Sequence of chain 1.B:
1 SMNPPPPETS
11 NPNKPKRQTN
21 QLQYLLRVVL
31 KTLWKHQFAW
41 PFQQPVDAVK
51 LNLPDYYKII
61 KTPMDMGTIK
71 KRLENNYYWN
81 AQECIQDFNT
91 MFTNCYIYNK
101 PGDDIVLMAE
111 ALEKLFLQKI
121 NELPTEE

This protein binds this small molecule.
Small molecule (SMILES): COc1cc(C(=O)NC2CCN(C)CC2)ccc1Nc1ncc2c(n1)N(C1CCCC1)CC(F)(F)C(=O)N2C

Binding-site contacts:
Ligand atom C8 contacts residue TRP40 of chain 1.B at 3.7 Å (hydrophobic).
Ligand atom C10 contacts residue PRO41 of chain 1.B at 4.1 Å (hydrophobic).
Ligand atom C3 contacts residue TRP40 of chain 1.B at 3.6 Å (hydrophobic).
Ligand atom N14 contacts residue ILE105 of chain 1.B at 4.0 Å.
Ligand atom F20 contacts residue LEU53 of chain 1.B at 3.9 Å.
Ligand atom C15 contacts residue PRO41 of chain 1.B at 3.9 Å (hydrophobic).
Ligand atom F19 contacts residue VAL46 of chain 1.B at 3.3 Å.
Ligand atom C21 contacts residue ASN99 of chain 1.B at 3.4 Å.
Ligand atom N11 contacts residue PRO41 of chain 1.B at 3.5 Å (h-bond).
Ligand atom C10 contacts residue LEU51 of chain 1.B at 3.7 Å (hydrophobic).
Ligand atom F20 contacts residue ASN99 of chain 1.B at 3.4 Å.
Ligand atom C18 contacts residue LEU53 of chain 1.B at 4.1 Å (hydrophobic).
Ligand atom C15 contacts residue PHE42 of chain 1.B at 3.6 Å (hydrophobic).
Ligand atom C28 contacts residue ILE105 of chain 1.B at 3.9 Å (hydrophobic).
Ligand atom C8 contacts residue LEU51 of chain 1.B at 3.5 Å (hydrophobic).
Ligand atom N9 contacts residue LEU51 of chain 1.B at 3.7 Å.
Ligand atom C16 contacts residue VAL46 of chain 1.B at 4.1 Å (hydrophobic).
Ligand atom C13 contacts residue ILE105 of chain 1.B at 4.0 Å (hydrophobic).
Ligand atom N14 contacts residue VAL46 of chain 1.B at 3.9 Å.
Ligand atom F20 contacts residue TYR56 of chain 1.B at 3.5 Å.
Ligand atom C18 contacts residue ASN99 of chain 1.B at 3.9 Å.
Ligand atom C16 contacts residue ASN99 of chain 1.B at 3.8 Å.
Ligand atom C12 contacts residue PRO41 of chain 1.B at 3.2 Å (hydrophobic).
Ligand atom F19 contacts residue LEU51 of chain 1.B at 3.6 Å.
Ligand atom N9 contacts residue TRP40 of chain 1.B at 3.7 Å.
Ligand atom F20 contacts residue TYR98 of chain 1.B at 3.1 Å.
Ligand atom O17 contacts residue TYR56 of chain 1.B at 4.0 Å.
Ligand atom N11 contacts residue LEU51 of chain 1.B at 4.0 Å.
Ligand atom C1 contacts residue LYS50 of chain 1.B at 3.8 Å.
Ligand atom C7 contacts residue TRP40 of chain 1.B at 4.1 Å (hydrophobic).
Ligand atom C28 contacts residue LEU51 of chain 1.B at 4.0 Å (hydrophobic).
Ligand atom O2 contacts residue TRP40 of chain 1.B at 3.6 Å.
Ligand atom C15 contacts residue ILE105 of chain 1.B at 3.8 Å (hydrophobic).
Ligand atom O17 contacts residue ASN99 of chain 1.B at 3.0 Å (h-bond).
Ligand atom C24 contacts residue ILE105 of chain 1.B at 3.9 Å (hydrophobic).
Ligand atom C7 contacts residue LEU51 of chain 1.B at 3.9 Å (hydrophobic).
Ligand atom N22 contacts residue ILE105 of chain 1.B at 3.9 Å.
Ligand atom C3 contacts residue LEU51 of chain 1.B at 3.8 Å (hydrophobic).
Ligand atom F19 contacts residue LEU53 of chain 1.B at 3.5 Å.
Ligand atom N29 contacts residue LEU51 of chain 1.B at 3.7 Å.